Sequence of chain 1.B:
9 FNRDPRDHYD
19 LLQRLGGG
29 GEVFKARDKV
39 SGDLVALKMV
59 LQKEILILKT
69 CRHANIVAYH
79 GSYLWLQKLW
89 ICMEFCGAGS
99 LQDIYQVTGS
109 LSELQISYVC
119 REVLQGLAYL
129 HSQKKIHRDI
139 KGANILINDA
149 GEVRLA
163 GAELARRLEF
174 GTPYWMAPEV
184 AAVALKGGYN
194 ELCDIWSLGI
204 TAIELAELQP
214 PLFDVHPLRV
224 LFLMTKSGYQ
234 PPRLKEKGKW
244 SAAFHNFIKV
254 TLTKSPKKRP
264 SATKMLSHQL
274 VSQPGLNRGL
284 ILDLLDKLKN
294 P

This protein binds this small molecule.
Small molecule (SMILES): CN1CCC(c2ccc(Nc3ncc4ccc(-c5cnn(C)c5)cc4n3)cc2)CC1

Binding-site contacts:
Ligand atom C13 contacts residue CYS94 of chain 1.B at 3.7 Å (hydrophobic).
Ligand atom C21 contacts residue ASP101 of chain 1.B at 3.9 Å.
Ligand atom C20 contacts residue GLY97 of chain 1.B at 4.0 Å.
Ligand atom C11 contacts residue GLU92 of chain 1.B at 3.2 Å.
Ligand atom N14 contacts residue PHE93 of chain 1.B at 3.6 Å.
Ligand atom C29 contacts residue LEU144 of chain 1.B at 3.6 Å (hydrophobic).
Ligand atom N2 contacts residue VAL31 of chain 1.B at 4.0 Å.
Ligand atom C11 contacts residue CYS94 of chain 1.B at 3.5 Å (hydrophobic).
Ligand atom N2 contacts residue LYS46 of chain 1.B at 3.9 Å.
Ligand atom C1 contacts residue LYS46 of chain 1.B at 3.9 Å.
Ligand atom C20 contacts residue LEU23 of chain 1.B at 3.9 Å (hydrophobic).
Ligand atom C3 contacts residue VAL31 of chain 1.B at 3.7 Å (hydrophobic).
Ligand atom C15 contacts residue LEU23 of chain 1.B at 3.7 Å (hydrophobic).
Ligand atom C10 contacts residue LEU144 of chain 1.B at 3.4 Å (hydrophobic).
Ligand atom C16 contacts residue CYS94 of chain 1.B at 3.4 Å (hydrophobic).
Ligand atom C30 contacts residue VAL31 of chain 1.B at 3.9 Å (hydrophobic).
Ligand atom C11 contacts residue LEU144 of chain 1.B at 3.8 Å (hydrophobic).
Ligand atom C11 contacts residue ALA44 of chain 1.B at 3.6 Å (hydrophobic).
Ligand atom C15 contacts residue CYS94 of chain 1.B at 3.5 Å (hydrophobic).
Ligand atom C9 contacts residue VAL75 of chain 1.B at 3.9 Å (hydrophobic).
Ligand atom C8 contacts residue MET91 of chain 1.B at 3.6 Å (hydrophobic).
Ligand atom N14 contacts residue CYS94 of chain 1.B at 2.9 Å (h-bond).
Ligand atom C16 contacts residue PHE93 of chain 1.B at 3.9 Å (hydrophobic).
Ligand atom C16 contacts residue GLY97 of chain 1.B at 3.6 Å.
Ligand atom N12 contacts residue CYS94 of chain 1.B at 2.9 Å (h-bond).
Ligand atom C23 contacts residue ASP101 of chain 1.B at 4.0 Å.
Ligand atom C22 contacts residue ASP101 of chain 1.B at 3.6 Å.
Ligand atom C15 contacts residue GLY97 of chain 1.B at 3.7 Å.
Ligand atom N6 contacts residue LYS46 of chain 1.B at 3.2 Å (salt-bridge).
Ligand atom N12 contacts residue PHE93 of chain 1.B at 3.8 Å.
Ligand atom C11 contacts residue PHE93 of chain 1.B at 4.0 Å (hydrophobic).
Ligand atom C18 contacts residue GLY97 of chain 1.B at 3.9 Å.
Ligand atom C13 contacts residue LEU23 of chain 1.B at 4.0 Å (hydrophobic).
Ligand atom N14 contacts residue LEU23 of chain 1.B at 3.8 Å.
Ligand atom C16 contacts residue LEU23 of chain 1.B at 3.9 Å (hydrophobic).
Ligand atom C17 contacts residue GLY97 of chain 1.B at 3.7 Å.
Ligand atom C10 contacts residue ALA44 of chain 1.B at 3.7 Å (hydrophobic).
Ligand atom C17 contacts residue LEU23 of chain 1.B at 3.9 Å (hydrophobic).
Ligand atom C5 contacts residue LYS46 of chain 1.B at 3.9 Å.
Ligand atom C9 contacts residue LEU144 of chain 1.B at 3.7 Å (hydrophobic).